This small molecule binds to this protein.
Small molecule (SMILES): NCCOB(c1ccccc1)c1ccccc1

Binding-site contacts:
Ligand atom C10 contacts residue TRP433 of chain 1.B at 4.5 Å (hydrophobic).
Ligand atom C04 contacts residue ARG693 of chain 1.B at 2.1 Å.
Ligand atom C09 contacts residue HIS426 of chain 1.B at 4.0 Å.
Ligand atom C06 contacts residue HIS417 of chain 1.B at 3.7 Å.
Ligand atom C15 contacts residue HIS426 of chain 1.B at 1.4 Å.
Ligand atom C11 contacts residue HIS430 of chain 1.B at 3.2 Å.
Ligand atom C06 contacts residue ARG693 of chain 1.B at 2.7 Å.
Ligand atom C13 contacts residue HIS426 of chain 1.B at 3.5 Å.
Ligand atom C09 contacts residue LEU429 of chain 1.B at 4.1 Å (hydrophobic).
Ligand atom C16 contacts residue LEU420 of chain 1.B at 3.7 Å (hydrophobic).
Ligand atom C03 contacts residue ARG693 of chain 1.B at 3.4 Å.
Ligand atom C02 contacts residue LEU420 of chain 1.B at 4.3 Å (hydrophobic).
Ligand atom C05 contacts residue LEU694 of chain 1.B at 3.8 Å (hydrophobic).
Ligand atom O14 contacts residue HIS426 of chain 1.B at 1.5 Å (h-bond).
Ligand atom C12 contacts residue HIS426 of chain 1.B at 4.4 Å.
Ligand atom C05 contacts residue ARG693 of chain 1.B at 1.5 Å.
Ligand atom C04 contacts residue LEU694 of chain 1.B at 4.1 Å (hydrophobic).
Ligand atom B01 contacts residue LEU420 of chain 1.B at 4.1 Å.
Ligand atom C08 contacts residue HIS426 of chain 1.B at 3.3 Å.
Ligand atom C07 contacts residue HIS426 of chain 1.B at 4.5 Å.
Ligand atom C15 contacts residue LEU420 of chain 1.B at 4.2 Å (hydrophobic).
Ligand atom C16 contacts residue HIS426 of chain 1.B at 2.5 Å.
Ligand atom C07 contacts residue LEU420 of chain 1.B at 3.9 Å (hydrophobic).
Ligand atom N17 contacts residue THR421 of chain 1.B at 3.8 Å.
Ligand atom C10 contacts residue LEU429 of chain 1.B at 4.1 Å (hydrophobic).
Ligand atom C16 contacts residue THR421 of chain 1.B at 3.7 Å.
Ligand atom C10 contacts residue HIS430 of chain 1.B at 3.6 Å.
Ligand atom O14 contacts residue LEU420 of chain 1.B at 3.4 Å (h-bond).
Ligand atom C13 contacts residue HIS430 of chain 1.B at 4.4 Å.
Ligand atom C12 contacts residue HIS430 of chain 1.B at 3.7 Å.
Ligand atom C09 contacts residue HIS430 of chain 1.B at 4.0 Å.
Ligand atom C02 contacts residue ARG693 of chain 1.B at 4.0 Å.
Ligand atom C07 contacts residue ARG693 of chain 1.B at 3.7 Å.
Ligand atom C02 contacts residue HIS426 of chain 1.B at 4.0 Å.
Ligand atom N17 contacts residue HIS426 of chain 1.B at 3.2 Å.
Ligand atom C13 contacts residue ARG693 of chain 1.B at 4.2 Å.
Ligand atom C05 contacts residue HIS417 of chain 1.B at 4.2 Å.
Ligand atom B01 contacts residue HIS426 of chain 1.B at 2.6 Å.

Sequence of chain 1.B:
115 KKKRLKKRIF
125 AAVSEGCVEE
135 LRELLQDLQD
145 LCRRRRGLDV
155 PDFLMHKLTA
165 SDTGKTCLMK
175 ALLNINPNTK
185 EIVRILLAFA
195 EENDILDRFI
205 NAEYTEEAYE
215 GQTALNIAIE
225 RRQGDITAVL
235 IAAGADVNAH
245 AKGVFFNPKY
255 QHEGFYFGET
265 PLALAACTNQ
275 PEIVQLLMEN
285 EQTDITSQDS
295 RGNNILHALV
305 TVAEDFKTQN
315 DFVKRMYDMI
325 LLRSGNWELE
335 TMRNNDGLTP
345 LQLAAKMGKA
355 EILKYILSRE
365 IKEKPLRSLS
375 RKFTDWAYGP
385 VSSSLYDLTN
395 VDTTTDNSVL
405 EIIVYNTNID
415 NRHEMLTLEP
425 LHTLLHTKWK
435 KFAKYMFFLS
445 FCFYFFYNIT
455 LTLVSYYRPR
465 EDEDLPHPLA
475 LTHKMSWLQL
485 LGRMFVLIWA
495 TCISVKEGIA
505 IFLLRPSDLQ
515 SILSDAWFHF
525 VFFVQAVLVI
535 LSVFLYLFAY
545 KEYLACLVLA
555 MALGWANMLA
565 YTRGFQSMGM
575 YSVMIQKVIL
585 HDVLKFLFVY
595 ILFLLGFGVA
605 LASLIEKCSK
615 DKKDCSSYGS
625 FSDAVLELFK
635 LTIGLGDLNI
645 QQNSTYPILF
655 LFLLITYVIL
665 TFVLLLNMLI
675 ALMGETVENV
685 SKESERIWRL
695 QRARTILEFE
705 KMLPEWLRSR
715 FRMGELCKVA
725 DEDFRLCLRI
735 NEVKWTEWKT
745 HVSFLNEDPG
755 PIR